Binding-site contacts:
Ligand atom C8 contacts residue ASN154 of chain 5.E at 4.5 Å.
Ligand atom O7 contacts residue ASN154 of chain 5.E at 3.2 Å (h-bond).
Ligand atom N2 contacts residue THR156 of chain 5.E at 3.2 Å.
Ligand atom O7 contacts residue THR156 of chain 5.E at 4.5 Å.
Ligand atom C1 contacts residue ASN154 of chain 5.E at 3.1 Å.
Ligand atom N2 contacts residue ASN154 of chain 5.E at 4.0 Å.
Ligand atom C2 contacts residue ASN154 of chain 5.E at 4.1 Å.
Ligand atom C7 contacts residue THR156 of chain 5.E at 3.6 Å.
Ligand atom O5 contacts residue MET151 of chain 5.E at 4.2 Å.
Ligand atom C8 contacts residue THR156 of chain 5.E at 3.7 Å.
Ligand atom C2 contacts residue THR156 of chain 5.E at 3.9 Å.
Ligand atom O6 contacts residue MET151 of chain 5.E at 3.5 Å.
Ligand atom C3 contacts residue THR156 of chain 5.E at 4.4 Å.
Ligand atom O5 contacts residue ASN154 of chain 5.E at 3.8 Å.
Ligand atom C1 contacts residue THR156 of chain 5.E at 3.6 Å.
Ligand atom C7 contacts residue ASN154 of chain 5.E at 3.7 Å.

A protein and the small-molecule ligand that binds it are described below.
Small molecule (SMILES): CC(=O)N[C@H]1[C@H](O[C@H]2[C@H](O)[C@@H](NC(C)=O)CO[C@@H]2CO)O[C@H](CO)[C@@H](O)[C@@H]1O

Sequence of chain 5.E:
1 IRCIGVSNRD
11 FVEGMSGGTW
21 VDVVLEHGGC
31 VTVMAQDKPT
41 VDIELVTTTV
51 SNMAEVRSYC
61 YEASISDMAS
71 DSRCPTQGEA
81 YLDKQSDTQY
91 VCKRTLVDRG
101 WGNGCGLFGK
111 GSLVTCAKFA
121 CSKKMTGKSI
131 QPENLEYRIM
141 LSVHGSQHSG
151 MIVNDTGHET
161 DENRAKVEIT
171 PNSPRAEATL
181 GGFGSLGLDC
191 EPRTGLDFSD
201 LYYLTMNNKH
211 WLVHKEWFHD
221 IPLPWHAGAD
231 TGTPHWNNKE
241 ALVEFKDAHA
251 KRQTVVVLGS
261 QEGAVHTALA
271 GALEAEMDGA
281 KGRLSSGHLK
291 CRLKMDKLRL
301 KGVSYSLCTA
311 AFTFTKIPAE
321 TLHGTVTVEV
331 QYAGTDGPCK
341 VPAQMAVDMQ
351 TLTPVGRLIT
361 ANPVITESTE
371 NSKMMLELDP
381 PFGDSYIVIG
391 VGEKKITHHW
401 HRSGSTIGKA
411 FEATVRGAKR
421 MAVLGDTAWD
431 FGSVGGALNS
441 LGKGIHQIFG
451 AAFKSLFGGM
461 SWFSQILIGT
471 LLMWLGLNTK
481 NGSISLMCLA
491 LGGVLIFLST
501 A